Sequence of chain 1.C:
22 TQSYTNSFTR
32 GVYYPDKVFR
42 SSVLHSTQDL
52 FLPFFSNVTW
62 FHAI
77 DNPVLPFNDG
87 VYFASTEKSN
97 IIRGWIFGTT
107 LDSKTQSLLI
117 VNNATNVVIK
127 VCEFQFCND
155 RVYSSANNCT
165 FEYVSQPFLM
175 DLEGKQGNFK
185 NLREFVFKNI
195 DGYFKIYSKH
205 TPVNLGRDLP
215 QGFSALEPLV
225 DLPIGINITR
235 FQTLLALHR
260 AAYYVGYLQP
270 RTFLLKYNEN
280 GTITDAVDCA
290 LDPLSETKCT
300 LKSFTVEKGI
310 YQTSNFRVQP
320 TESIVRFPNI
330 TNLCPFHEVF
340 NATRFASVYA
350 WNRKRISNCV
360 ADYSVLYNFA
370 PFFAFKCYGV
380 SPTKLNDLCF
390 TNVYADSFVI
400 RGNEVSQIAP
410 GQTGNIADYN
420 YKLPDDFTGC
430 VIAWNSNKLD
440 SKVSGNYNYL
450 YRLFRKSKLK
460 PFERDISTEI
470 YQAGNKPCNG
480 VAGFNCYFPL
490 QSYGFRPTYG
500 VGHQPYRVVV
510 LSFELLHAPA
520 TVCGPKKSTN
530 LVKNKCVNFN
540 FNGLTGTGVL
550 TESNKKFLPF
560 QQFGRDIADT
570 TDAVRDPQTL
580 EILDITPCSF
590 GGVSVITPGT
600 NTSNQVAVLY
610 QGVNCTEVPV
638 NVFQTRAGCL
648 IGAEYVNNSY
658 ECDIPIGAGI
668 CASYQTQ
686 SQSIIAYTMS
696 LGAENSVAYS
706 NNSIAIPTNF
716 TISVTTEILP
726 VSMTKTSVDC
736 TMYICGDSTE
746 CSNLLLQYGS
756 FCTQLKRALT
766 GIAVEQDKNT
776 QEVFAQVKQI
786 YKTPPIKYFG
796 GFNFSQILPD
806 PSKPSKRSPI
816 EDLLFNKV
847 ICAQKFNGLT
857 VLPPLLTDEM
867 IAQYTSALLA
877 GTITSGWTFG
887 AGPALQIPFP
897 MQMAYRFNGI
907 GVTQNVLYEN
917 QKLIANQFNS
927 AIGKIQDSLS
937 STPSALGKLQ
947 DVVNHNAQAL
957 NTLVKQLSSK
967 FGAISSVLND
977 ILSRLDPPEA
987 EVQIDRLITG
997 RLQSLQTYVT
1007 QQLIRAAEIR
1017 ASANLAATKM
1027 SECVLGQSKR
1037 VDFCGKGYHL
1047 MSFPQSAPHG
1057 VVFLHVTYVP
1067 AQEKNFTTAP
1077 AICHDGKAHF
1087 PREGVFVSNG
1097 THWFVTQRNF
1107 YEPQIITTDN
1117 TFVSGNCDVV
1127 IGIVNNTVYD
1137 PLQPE

A protein and the small-molecule ligand that binds it are described below.
Small molecule (SMILES): CC(=O)N[C@@H]1[C@@H](O)[C@H](O)[C@@H](CO)O[C@H]1O

Binding-site contacts:
Ligand atom C1 contacts residue SER800 of chain 1.C at 3.9 Å.
Ligand atom C7 contacts residue ASN798 of chain 1.C at 3.2 Å.
Ligand atom C8 contacts residue ASN798 of chain 1.C at 3.6 Å.
Ligand atom C1 contacts residue ASN798 of chain 1.C at 1.4 Å.
Ligand atom N2 contacts residue ASN798 of chain 1.C at 2.8 Å (h-bond).
Ligand atom C4 contacts residue ASN798 of chain 1.C at 4.2 Å.
Ligand atom O5 contacts residue ASN798 of chain 1.C at 2.4 Å (h-bond).
Ligand atom C5 contacts residue ASN798 of chain 1.C at 3.7 Å.
Ligand atom C3 contacts residue ASN798 of chain 1.C at 3.8 Å.
Ligand atom C2 contacts residue ASN798 of chain 1.C at 2.5 Å.
Ligand atom O7 contacts residue ASN798 of chain 1.C at 3.5 Å (h-bond).
Ligand atom O6 contacts residue GLN801 of chain 1.C at 3.5 Å (h-bond).
Ligand atom O5 contacts residue SER800 of chain 1.C at 4.1 Å.
Ligand atom C5 contacts residue SER800 of chain 1.C at 4.3 Å.